Sequence of chain 3.C:
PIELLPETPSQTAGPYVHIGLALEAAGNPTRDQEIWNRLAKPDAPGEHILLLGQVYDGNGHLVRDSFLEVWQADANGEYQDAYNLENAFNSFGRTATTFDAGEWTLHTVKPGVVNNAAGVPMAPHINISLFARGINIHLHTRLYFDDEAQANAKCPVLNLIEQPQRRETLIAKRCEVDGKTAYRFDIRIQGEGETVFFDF

Binding-site contacts:
Ligand atom C4 contacts residue ARG167 of chain 3.C at 3.7 Å.
Ligand atom O8 contacts residue PRO164 of chain 3.C at 3.5 Å.
Ligand atom C2 contacts residue ARG167 of chain 3.C at 3.7 Å.
Ligand atom O7 contacts residue ASN159 of chain 3.C at 4.0 Å.
Ligand atom O7 contacts residue ASN152 of chain 3.C at 4.5 Å.
Ligand atom C4 contacts residue PRO164 of chain 3.C at 4.5 Å (hydrophobic).
Ligand atom C2 contacts residue PRO164 of chain 3.C at 4.2 Å (hydrophobic).
Ligand atom C1 contacts residue ARG167 of chain 3.C at 3.3 Å.
Ligand atom C4 contacts residue GLU168 of chain 3.C at 4.1 Å.
Ligand atom C3 contacts residue PRO164 of chain 3.C at 3.8 Å (hydrophobic).
Ligand atom O8 contacts residue ARG167 of chain 3.C at 3.7 Å.
Ligand atom C5 contacts residue ASN152 of chain 3.C at 4.5 Å.
Ligand atom F9 contacts residue GLU168 of chain 3.C at 3.4 Å.
Ligand atom C6 contacts residue LEU158 of chain 3.C at 3.9 Å (hydrophobic).
Ligand atom C6 contacts residue ARG167 of chain 3.C at 3.8 Å.
Ligand atom F9 contacts residue ILE171 of chain 3.C at 3.5 Å.
Ligand atom O7 contacts residue ARG167 of chain 3.C at 3.0 Å (salt-bridge).
Ligand atom C5 contacts residue ILE171 of chain 3.C at 4.1 Å (hydrophobic).
Ligand atom C5 contacts residue LEU158 of chain 3.C at 3.9 Å (hydrophobic).
Ligand atom C5 contacts residue ARG167 of chain 3.C at 3.7 Å.
Ligand atom C3 contacts residue ARG167 of chain 3.C at 3.9 Å.
Ligand atom O7 contacts residue ALA153 of chain 3.C at 4.1 Å.
Ligand atom C6 contacts residue ALA153 of chain 3.C at 4.4 Å (hydrophobic).
Ligand atom C4 contacts residue ILE171 of chain 3.C at 4.4 Å (hydrophobic).
Ligand atom F9 contacts residue ARG167 of chain 3.C at 3.8 Å.
Ligand atom C6 contacts residue ASN152 of chain 3.C at 3.9 Å.
Ligand atom C3 contacts residue GLU168 of chain 3.C at 4.2 Å.

A small-molecule ligand and the protein it binds are described below.
Small molecule (SMILES): Oc1ccc(F)cc1O